Sequence of chain 1.C:
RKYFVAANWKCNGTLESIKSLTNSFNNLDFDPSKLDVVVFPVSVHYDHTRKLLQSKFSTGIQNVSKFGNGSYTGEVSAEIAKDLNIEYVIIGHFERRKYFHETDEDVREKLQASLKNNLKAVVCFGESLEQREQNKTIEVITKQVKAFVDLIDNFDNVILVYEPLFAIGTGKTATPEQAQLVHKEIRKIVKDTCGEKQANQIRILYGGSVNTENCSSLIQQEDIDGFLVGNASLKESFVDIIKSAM

Sequence of chain 1.D:
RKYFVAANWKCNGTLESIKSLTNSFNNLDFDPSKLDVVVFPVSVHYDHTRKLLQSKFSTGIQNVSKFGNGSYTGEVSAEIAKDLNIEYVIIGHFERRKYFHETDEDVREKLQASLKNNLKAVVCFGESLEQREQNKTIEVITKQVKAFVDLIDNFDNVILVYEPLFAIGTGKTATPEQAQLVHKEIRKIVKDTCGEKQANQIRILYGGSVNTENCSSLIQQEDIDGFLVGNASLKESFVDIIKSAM

Binding-site contacts:
Ligand atom C2 contacts residue ASN233 of chain 1.D at 4.3 Å.
Ligand atom C3 contacts residue GLY209 of chain 1.D at 3.9 Å.
Ligand atom O11 contacts residue GLY209 of chain 1.D at 4.3 Å.
Ligand atom O2P contacts residue SER211 of chain 1.D at 4.0 Å.
Ligand atom C2 contacts residue GLY210 of chain 1.D at 4.0 Å.
Ligand atom O31 contacts residue GLY232 of chain 1.D at 3.3 Å (h-bond).
Ligand atom C3 contacts residue GLY210 of chain 1.D at 2.9 Å.
Ligand atom O31 contacts residue SER211 of chain 1.D at 4.3 Å.
Ligand atom O31 contacts residue LEU230 of chain 1.D at 2.6 Å (h-bond).
Ligand atom C2 contacts residue GLY209 of chain 1.D at 4.3 Å.
Ligand atom C2 contacts residue SER211 of chain 1.D at 4.2 Å.
Ligand atom C3 contacts residue LEU230 of chain 1.D at 3.9 Å (hydrophobic).
Ligand atom O4P contacts residue LYS12 of chain 1.D at 3.7 Å.
Ligand atom C2 contacts residue GLY232 of chain 1.D at 3.3 Å.
Ligand atom O4P contacts residue ASN233 of chain 1.D at 2.8 Å (h-bond).
Ligand atom P contacts residue SER211 of chain 1.D at 3.9 Å.
Ligand atom C1 contacts residue GLY210 of chain 1.D at 4.4 Å.
Ligand atom O11 contacts residue GLY232 of chain 1.D at 4.3 Å.
Ligand atom C1 contacts residue GLY232 of chain 1.D at 3.9 Å.
Ligand atom C3 contacts residue GLY232 of chain 1.D at 3.3 Å.
Ligand atom O31 contacts residue GLY210 of chain 1.D at 2.8 Å (h-bond).
Ligand atom O2P contacts residue ASN233 of chain 1.D at 3.4 Å (h-bond).
Ligand atom O1P contacts residue GLY232 of chain 1.D at 3.3 Å.
Ligand atom O11 contacts residue ILE170 of chain 1.D at 4.5 Å.
Ligand atom C3 contacts residue SER211 of chain 1.D at 3.5 Å.
Ligand atom P contacts residue ASN233 of chain 1.D at 3.7 Å.
Ligand atom O4P contacts residue SER73 of chain 1.C at 4.4 Å.
Ligand atom O1P contacts residue ASN233 of chain 1.D at 3.3 Å (h-bond).
Ligand atom O3P contacts residue SER211 of chain 1.D at 2.8 Å (h-bond).
Ligand atom O31 contacts residue VAL231 of chain 1.D at 3.3 Å.
Ligand atom O31 contacts residue GLY209 of chain 1.D at 3.5 Å (h-bond).
Ligand atom C1 contacts residue LYS12 of chain 1.D at 3.7 Å.
Ligand atom C2 contacts residue VAL231 of chain 1.D at 4.4 Å (hydrophobic).
Ligand atom O11 contacts residue LYS12 of chain 1.D at 2.8 Å (salt-bridge).
Ligand atom O3P contacts residue ILE170 of chain 1.D at 4.3 Å.
Ligand atom C3 contacts residue VAL231 of chain 1.D at 4.1 Å (hydrophobic).
Ligand atom C1 contacts residue GLY209 of chain 1.D at 3.8 Å.
Ligand atom O31 contacts residue VAL212 of chain 1.D at 3.8 Å.
Ligand atom O1P contacts residue SER211 of chain 1.D at 4.5 Å.
Ligand atom C3 contacts residue VAL212 of chain 1.D at 3.4 Å (hydrophobic).

A protein and the small-molecule ligand that binds it are described below.
Small molecule (SMILES): O=P(O)(O)OC(CO)CO